Sequence of chain 2.A:
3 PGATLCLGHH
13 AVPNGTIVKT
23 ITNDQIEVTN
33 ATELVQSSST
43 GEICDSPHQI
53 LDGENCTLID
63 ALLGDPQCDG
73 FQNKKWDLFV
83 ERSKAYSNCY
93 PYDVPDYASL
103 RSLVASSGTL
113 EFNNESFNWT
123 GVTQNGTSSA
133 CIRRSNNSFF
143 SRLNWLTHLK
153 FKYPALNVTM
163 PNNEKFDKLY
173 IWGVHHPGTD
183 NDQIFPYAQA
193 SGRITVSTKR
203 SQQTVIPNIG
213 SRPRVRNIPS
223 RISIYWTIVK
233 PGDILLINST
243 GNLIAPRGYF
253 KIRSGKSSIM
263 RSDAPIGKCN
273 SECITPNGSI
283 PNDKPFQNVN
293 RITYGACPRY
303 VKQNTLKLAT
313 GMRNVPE

A protein and the small-molecule ligand that binds it are described below.
Small molecule (SMILES): CC(=O)N[C@@H]1[C@@H](O)[C@H](O[C@@H]2O[C@H](CO)[C@H](O)[C@H](O[C@]3(C(=O)O)C[C@H](O)[C@@H](NC(C)=O)[C@H]([C@H](O)[C@H](O)CO)O3)[C@H]2O)[C@@H](CO)O[C@H]1O

Binding-site contacts:
Ligand atom O10 contacts residue PRO188 of chain 2.A at 3.6 Å.
Ligand atom C4 contacts residue SER131 of chain 2.A at 3.9 Å.
Ligand atom C4 contacts residue THR129 of chain 2.A at 3.3 Å.
Ligand atom N2 contacts residue ARG216 of chain 2.A at 4.0 Å.
Ligand atom C9 contacts residue TYR92 of chain 2.A at 3.5 Å (hydrophobic).
Ligand atom C6 contacts residue ASN219 of chain 2.A at 3.5 Å.
Ligand atom O8 contacts residue TYR92 of chain 2.A at 3.1 Å (h-bond).
Ligand atom C10 contacts residue THR129 of chain 2.A at 3.9 Å.
Ligand atom C5 contacts residue THR129 of chain 2.A at 3.6 Å.
Ligand atom O7 contacts residue ARG216 of chain 2.A at 2.8 Å (salt-bridge).
Ligand atom O1B contacts residue SER130 of chain 2.A at 3.3 Å (h-bond).
Ligand atom O4 contacts residue THR129 of chain 2.A at 3.5 Å (h-bond).
Ligand atom O1A contacts residue SER130 of chain 2.A at 3.1 Å (h-bond).
Ligand atom C1 contacts residue SER131 of chain 2.A at 3.8 Å.
Ligand atom O9 contacts residue ASP184 of chain 2.A at 2.5 Å (salt-bridge).
Ligand atom N5 contacts residue THR129 of chain 2.A at 2.9 Å (h-bond).
Ligand atom C9 contacts residue HIS177 of chain 2.A at 3.3 Å.
Ligand atom O1B contacts residue SER131 of chain 2.A at 2.7 Å (h-bond).
Ligand atom C11 contacts residue TRP147 of chain 2.A at 3.9 Å (hydrophobic).
Ligand atom C8 contacts residue TYR92 of chain 2.A at 4.0 Å (hydrophobic).
Ligand atom O3 contacts residue ARG216 of chain 2.A at 4.0 Å.
Ligand atom O10 contacts residue PHE187 of chain 2.A at 3.9 Å.
Ligand atom O1A contacts residue ILE220 of chain 2.A at 3.8 Å.
Ligand atom O9 contacts residue HIS177 of chain 2.A at 3.2 Å (h-bond).
Ligand atom C9 contacts residue ASP184 of chain 2.A at 3.2 Å.
Ligand atom O9 contacts residue TYR92 of chain 2.A at 3.0 Å (h-bond).
Ligand atom O9 contacts residue SER222 of chain 2.A at 3.0 Å (h-bond).
Ligand atom O10 contacts residue THR149 of chain 2.A at 4.0 Å.
Ligand atom C8 contacts residue ASP184 of chain 2.A at 3.5 Å.
Ligand atom C7 contacts residue TRP147 of chain 2.A at 3.8 Å (hydrophobic).
Ligand atom O7 contacts residue PRO188 of chain 2.A at 3.4 Å.
Ligand atom C11 contacts residue THR129 of chain 2.A at 4.0 Å.
Ligand atom C11 contacts residue THR149 of chain 2.A at 3.4 Å.
Ligand atom C2 contacts residue ARG216 of chain 2.A at 3.6 Å.
Ligand atom O4 contacts residue SER131 of chain 2.A at 3.9 Å.
Ligand atom C7 contacts residue ARG216 of chain 2.A at 3.6 Å.
Ligand atom O6 contacts residue ASN183 of chain 2.A at 3.3 Å (h-bond).
Ligand atom C11 contacts residue GLY128 of chain 2.A at 3.6 Å.
Ligand atom O6 contacts residue ASN219 of chain 2.A at 2.8 Å (h-bond).
Ligand atom C1 contacts residue SER130 of chain 2.A at 3.6 Å.